Sequence of chain 1.D:
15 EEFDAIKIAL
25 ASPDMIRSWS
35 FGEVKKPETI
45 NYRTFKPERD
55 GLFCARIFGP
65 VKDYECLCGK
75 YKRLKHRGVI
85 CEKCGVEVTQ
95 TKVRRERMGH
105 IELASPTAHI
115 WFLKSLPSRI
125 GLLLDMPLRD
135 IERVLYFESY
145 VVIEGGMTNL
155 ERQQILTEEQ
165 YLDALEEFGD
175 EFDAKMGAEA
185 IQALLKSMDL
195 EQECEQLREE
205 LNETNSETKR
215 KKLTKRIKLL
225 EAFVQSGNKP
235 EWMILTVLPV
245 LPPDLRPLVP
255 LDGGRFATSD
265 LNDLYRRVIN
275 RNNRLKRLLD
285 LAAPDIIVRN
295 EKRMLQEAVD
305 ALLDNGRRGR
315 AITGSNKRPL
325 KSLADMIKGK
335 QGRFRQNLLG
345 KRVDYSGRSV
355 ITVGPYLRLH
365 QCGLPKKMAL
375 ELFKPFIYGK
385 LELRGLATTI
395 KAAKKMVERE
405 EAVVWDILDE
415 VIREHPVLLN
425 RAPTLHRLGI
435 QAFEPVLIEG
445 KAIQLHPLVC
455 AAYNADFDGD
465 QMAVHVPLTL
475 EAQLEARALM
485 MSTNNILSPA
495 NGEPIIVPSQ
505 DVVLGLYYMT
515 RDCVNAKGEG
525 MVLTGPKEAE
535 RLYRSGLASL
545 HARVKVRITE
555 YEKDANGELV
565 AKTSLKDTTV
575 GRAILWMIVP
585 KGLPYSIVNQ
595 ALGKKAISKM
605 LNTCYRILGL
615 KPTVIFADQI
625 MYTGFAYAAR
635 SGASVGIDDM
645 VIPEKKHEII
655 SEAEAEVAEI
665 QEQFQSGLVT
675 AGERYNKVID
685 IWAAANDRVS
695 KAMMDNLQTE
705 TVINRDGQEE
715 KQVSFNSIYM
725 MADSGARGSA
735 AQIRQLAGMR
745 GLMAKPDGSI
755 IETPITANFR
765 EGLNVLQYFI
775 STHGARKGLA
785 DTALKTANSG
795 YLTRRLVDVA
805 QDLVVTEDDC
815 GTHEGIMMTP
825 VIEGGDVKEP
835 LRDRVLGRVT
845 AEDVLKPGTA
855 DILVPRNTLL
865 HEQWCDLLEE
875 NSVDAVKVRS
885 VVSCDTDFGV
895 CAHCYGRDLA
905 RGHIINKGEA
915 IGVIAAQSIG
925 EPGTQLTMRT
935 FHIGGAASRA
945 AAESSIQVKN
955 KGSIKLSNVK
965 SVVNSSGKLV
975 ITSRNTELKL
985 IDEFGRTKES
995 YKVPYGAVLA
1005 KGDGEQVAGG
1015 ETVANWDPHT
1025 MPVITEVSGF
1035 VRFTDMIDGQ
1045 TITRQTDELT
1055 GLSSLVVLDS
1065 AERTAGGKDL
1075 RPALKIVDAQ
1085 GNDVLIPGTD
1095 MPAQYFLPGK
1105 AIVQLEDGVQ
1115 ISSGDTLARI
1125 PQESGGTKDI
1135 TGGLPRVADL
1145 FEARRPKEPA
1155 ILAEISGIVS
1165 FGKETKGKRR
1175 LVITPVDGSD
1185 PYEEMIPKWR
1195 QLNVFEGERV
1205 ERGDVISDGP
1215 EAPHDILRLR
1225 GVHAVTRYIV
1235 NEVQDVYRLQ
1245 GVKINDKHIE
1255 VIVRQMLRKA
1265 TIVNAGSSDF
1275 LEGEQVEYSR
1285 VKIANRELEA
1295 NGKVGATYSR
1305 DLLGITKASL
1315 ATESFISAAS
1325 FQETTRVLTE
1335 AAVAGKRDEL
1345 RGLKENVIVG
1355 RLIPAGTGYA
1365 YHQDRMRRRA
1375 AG

Binding-site contacts:
Ligand atom N3 contacts residue MET932 of chain 1.D at 3.2 Å (h-bond).
Ligand atom C1' contacts residue ARG425 of chain 1.D at 3.6 Å.
Ligand atom C3' contacts residue MET932 of chain 1.D at 3.6 Å (hydrophobic).
Ligand atom O1A contacts residue MG1 of chain 1.M at 2.1 Å.
Ligand atom O1G contacts residue ARG1106 of chain 1.C at 2.9 Å (salt-bridge).
Ligand atom PB contacts residue ARG933 of chain 1.D at 3.0 Å.
Ligand atom O2G contacts residue ARG731 of chain 1.D at 3.6 Å (salt-bridge).
Ligand atom O3G contacts residue ARG1106 of chain 1.C at 2.8 Å (salt-bridge).
Ligand atom O1G contacts residue MG1 of chain 1.M at 2.6 Å.
Ligand atom O1B contacts residue ARG933 of chain 1.D at 3.4 Å (salt-bridge).
Ligand atom O4' contacts residue ARG425 of chain 1.D at 2.6 Å (salt-bridge).
Ligand atom O3G contacts residue ILE937 of chain 1.D at 3.6 Å.
Ligand atom PA contacts residue MG1 of chain 1.M at 3.5 Å.
Ligand atom N2 contacts residue PRO427 of chain 1.D at 3.6 Å.
Ligand atom O3B contacts residue ARG933 of chain 1.D at 3.4 Å (salt-bridge).
Ligand atom PG contacts residue HIS936 of chain 1.D at 3.3 Å.
Ligand atom O3G contacts residue HIS936 of chain 1.D at 2.3 Å (h-bond).
Ligand atom C5 contacts residue MET932 of chain 1.D at 3.6 Å (hydrophobic).
Ligand atom O3A contacts residue HIS936 of chain 1.D at 2.9 Å.
Ligand atom O6 contacts residue DDG6 of chain 1.I at 3.6 Å.
Ligand atom PG contacts residue ARG1106 of chain 1.C at 2.7 Å.
Ligand atom PB contacts residue HIS936 of chain 1.D at 3.6 Å.
Ligand atom O1A contacts residue MG1 of chain 1.L at 3.3 Å.
Ligand atom N9 contacts residue DDG6 of chain 1.I at 3.6 Å.
Ligand atom C2' contacts residue ASN458 of chain 1.D at 3.1 Å.
Ligand atom C4' contacts residue ASN458 of chain 1.D at 3.3 Å.
Ligand atom N9 contacts residue MET932 of chain 1.D at 3.3 Å (h-bond).
Ligand atom O1A contacts residue ASP460 of chain 1.D at 3.6 Å (salt-bridge).
Ligand atom O2B contacts residue ARG933 of chain 1.D at 2.0 Å (salt-bridge).
Ligand atom O2G contacts residue ARG1106 of chain 1.C at 2.4 Å (salt-bridge).
Ligand atom C4' contacts residue ARG425 of chain 1.D at 3.0 Å.
Ligand atom C4 contacts residue MET932 of chain 1.D at 3.1 Å (hydrophobic).
Ligand atom O4' contacts residue DDG6 of chain 1.I at 3.5 Å.
Ligand atom C8 contacts residue DDG6 of chain 1.I at 3.3 Å.
Ligand atom O3B contacts residue HIS936 of chain 1.D at 3.0 Å.
Ligand atom C3' contacts residue ASN458 of chain 1.D at 2.9 Å.
Ligand atom O1G contacts residue ASP460 of chain 1.D at 3.3 Å (salt-bridge).
Ligand atom O2A contacts residue HIS936 of chain 1.D at 3.5 Å.
Ligand atom C5' contacts residue MG1 of chain 1.L at 3.5 Å.
Ligand atom C2' contacts residue MET932 of chain 1.D at 3.0 Å (hydrophobic).

Sequence of chain 1.C:
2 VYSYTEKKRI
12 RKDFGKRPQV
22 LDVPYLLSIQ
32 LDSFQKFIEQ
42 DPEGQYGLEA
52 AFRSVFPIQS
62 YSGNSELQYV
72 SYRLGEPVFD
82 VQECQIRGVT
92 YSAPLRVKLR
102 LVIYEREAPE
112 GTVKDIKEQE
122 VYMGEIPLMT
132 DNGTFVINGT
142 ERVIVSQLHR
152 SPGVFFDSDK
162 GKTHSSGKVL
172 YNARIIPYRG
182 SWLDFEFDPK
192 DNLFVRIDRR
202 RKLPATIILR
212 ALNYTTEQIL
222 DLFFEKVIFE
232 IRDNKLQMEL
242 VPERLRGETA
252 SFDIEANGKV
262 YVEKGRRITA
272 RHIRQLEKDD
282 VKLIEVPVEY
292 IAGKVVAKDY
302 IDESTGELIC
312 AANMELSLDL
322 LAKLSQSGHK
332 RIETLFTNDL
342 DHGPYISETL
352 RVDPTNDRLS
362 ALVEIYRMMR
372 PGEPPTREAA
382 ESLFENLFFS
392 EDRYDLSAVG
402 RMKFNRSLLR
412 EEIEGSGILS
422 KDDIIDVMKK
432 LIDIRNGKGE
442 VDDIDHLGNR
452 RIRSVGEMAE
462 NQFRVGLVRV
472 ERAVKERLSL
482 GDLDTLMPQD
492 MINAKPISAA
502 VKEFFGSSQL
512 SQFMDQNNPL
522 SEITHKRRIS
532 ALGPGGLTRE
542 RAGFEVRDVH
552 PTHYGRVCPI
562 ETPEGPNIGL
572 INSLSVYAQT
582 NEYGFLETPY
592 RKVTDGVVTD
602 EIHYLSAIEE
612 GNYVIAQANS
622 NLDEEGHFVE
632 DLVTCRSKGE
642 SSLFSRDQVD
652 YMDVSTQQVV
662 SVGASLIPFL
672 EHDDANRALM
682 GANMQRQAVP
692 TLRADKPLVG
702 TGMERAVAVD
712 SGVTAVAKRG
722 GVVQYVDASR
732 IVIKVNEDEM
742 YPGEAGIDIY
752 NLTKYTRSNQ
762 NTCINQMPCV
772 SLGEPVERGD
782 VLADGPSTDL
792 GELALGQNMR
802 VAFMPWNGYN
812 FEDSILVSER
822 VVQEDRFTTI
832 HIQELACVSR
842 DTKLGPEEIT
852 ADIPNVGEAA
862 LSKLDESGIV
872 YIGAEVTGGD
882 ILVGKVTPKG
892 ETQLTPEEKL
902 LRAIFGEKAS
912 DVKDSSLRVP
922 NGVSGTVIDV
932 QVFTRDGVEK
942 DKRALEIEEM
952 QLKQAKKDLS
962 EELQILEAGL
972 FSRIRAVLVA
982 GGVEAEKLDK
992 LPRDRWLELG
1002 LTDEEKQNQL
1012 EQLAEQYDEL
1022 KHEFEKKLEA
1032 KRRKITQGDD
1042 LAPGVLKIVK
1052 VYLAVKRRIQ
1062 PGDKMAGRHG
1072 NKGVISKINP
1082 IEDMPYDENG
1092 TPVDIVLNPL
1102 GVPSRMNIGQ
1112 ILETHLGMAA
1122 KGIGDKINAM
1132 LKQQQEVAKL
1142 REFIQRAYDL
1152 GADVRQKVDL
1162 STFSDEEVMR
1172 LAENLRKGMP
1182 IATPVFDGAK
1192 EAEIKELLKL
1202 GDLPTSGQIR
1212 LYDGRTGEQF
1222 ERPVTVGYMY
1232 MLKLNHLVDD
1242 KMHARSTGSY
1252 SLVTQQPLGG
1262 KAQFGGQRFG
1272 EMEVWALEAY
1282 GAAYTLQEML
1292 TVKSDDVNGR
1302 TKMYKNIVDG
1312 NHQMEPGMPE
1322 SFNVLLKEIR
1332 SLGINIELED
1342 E

A protein and the small-molecule ligand that binds it are described below.
Small molecule (SMILES): Nc1nc2c(ncn2[C@H]2CC[C@@H](CO[P](=O)(O)O[P](=O)(O)OP(=O)(O)O)O2)c(=O)[nH]1